Binding-site contacts:
Ligand atom C04 contacts residue TRP79 of chain 1.C at 3.6 Å (hydrophobic).
Ligand atom O18 contacts residue PHE56 of chain 1.C at 4.0 Å.
Ligand atom O01 contacts residue ASN50 of chain 1.C at 3.9 Å.
Ligand atom O05 contacts residue TYR101 of chain 1.C at 2.6 Å (h-bond).
Ligand atom O18 contacts residue ASN50 of chain 1.C at 3.5 Å.
Ligand atom O05 contacts residue PHE77 of chain 1.C at 3.7 Å.
Ligand atom O05 contacts residue TRP79 of chain 1.C at 3.1 Å (h-bond).
Ligand atom C02 contacts residue TRP79 of chain 1.C at 3.7 Å (hydrophobic).
Ligand atom O18 contacts residue TRP99 of chain 1.C at 4.1 Å.
Ligand atom C06 contacts residue TYR101 of chain 1.C at 3.5 Å (hydrophobic).
Ligand atom C02 contacts residue PRO51 of chain 1.C at 4.4 Å (hydrophobic).
Ligand atom C07 contacts residue TRP85 of chain 1.C at 3.6 Å (hydrophobic).
Ligand atom C4 contacts residue PRO51 of chain 1.C at 4.4 Å (hydrophobic).
Ligand atom N09 contacts residue PRO51 of chain 1.C at 4.4 Å.
Ligand atom C04 contacts residue TYR101 of chain 1.C at 3.4 Å (hydrophobic).
Ligand atom C04 contacts residue SER78 of chain 1.C at 4.1 Å.
Ligand atom C3 contacts residue PRO51 of chain 1.C at 4.4 Å (hydrophobic).
Ligand atom N03 contacts residue SER78 of chain 1.C at 4.2 Å.
Ligand atom O01 contacts residue PRO51 of chain 1.C at 3.3 Å.
Ligand atom C04 contacts residue TRP85 of chain 1.C at 3.8 Å (hydrophobic).
Ligand atom O16 contacts residue GLU76 of chain 1.C at 3.6 Å.
Ligand atom O05 contacts residue SER78 of chain 1.C at 3.4 Å.
Ligand atom C06 contacts residue TRP85 of chain 1.C at 3.7 Å (hydrophobic).
Ligand atom N03 contacts residue TRP85 of chain 1.C at 4.4 Å.
Ligand atom O16 contacts residue PHE77 of chain 1.C at 3.7 Å.
Ligand atom C4 contacts residue TRP85 of chain 1.C at 4.1 Å (hydrophobic).
Ligand atom C07 contacts residue TRP99 of chain 1.C at 3.5 Å (hydrophobic).
Ligand atom N03 contacts residue TRP79 of chain 1.C at 3.5 Å.
Ligand atom C08 contacts residue TRP99 of chain 1.C at 3.9 Å (hydrophobic).
Ligand atom N03 contacts residue PHE77 of chain 1.C at 2.7 Å (h-bond).
Ligand atom C04 contacts residue PHE77 of chain 1.C at 3.5 Å (hydrophobic).
Ligand atom C06 contacts residue TRP99 of chain 1.C at 3.5 Å (hydrophobic).
Ligand atom O05 contacts residue TRP85 of chain 1.C at 3.7 Å.
Ligand atom O01 contacts residue PHE77 of chain 1.C at 3.4 Å (h-bond).
Ligand atom C08 contacts residue TRP79 of chain 1.C at 4.1 Å (hydrophobic).
Ligand atom C3 contacts residue ASN50 of chain 1.C at 4.1 Å.
Ligand atom O01 contacts residue TRP79 of chain 1.C at 3.7 Å.
Ligand atom C02 contacts residue PHE77 of chain 1.C at 3.4 Å (hydrophobic).
Ligand atom O16 contacts residue TRP85 of chain 1.C at 3.6 Å.
Ligand atom C06 contacts residue TRP79 of chain 1.C at 4.2 Å (hydrophobic).

This protein binds this small molecule.
Small molecule (SMILES): O=C1CC[C@H](N2C(=O)c3ccccc3C2=O)C(=O)N1

Sequence of chain 1.C:
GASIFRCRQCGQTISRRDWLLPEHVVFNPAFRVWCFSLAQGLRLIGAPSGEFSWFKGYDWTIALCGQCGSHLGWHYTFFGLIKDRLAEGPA